Binding-site contacts:
Ligand atom C1 contacts residue HIS104 of chain 42.C at 4.3 Å.
Ligand atom C4 contacts residue ASN154 of chain 50.C at 4.3 Å.
Ligand atom O5 contacts residue HIS104 of chain 42.C at 4.0 Å.
Ligand atom C7 contacts residue GLU155 of chain 50.C at 4.2 Å.
Ligand atom C8 contacts residue GLU155 of chain 50.C at 3.6 Å.
Ligand atom O7 contacts residue GLU155 of chain 50.C at 3.8 Å.
Ligand atom C1 contacts residue ASN154 of chain 50.C at 1.4 Å.
Ligand atom C6 contacts residue ASN154 of chain 50.C at 3.8 Å.
Ligand atom C7 contacts residue ASN154 of chain 50.C at 3.4 Å.
Ligand atom C8 contacts residue HIS104 of chain 42.C at 3.9 Å.
Ligand atom C6 contacts residue HIS104 of chain 42.C at 3.3 Å.
Ligand atom O5 contacts residue HIS104 of chain 42.C at 2.9 Å.
Ligand atom C1 contacts residue HIS104 of chain 42.C at 3.6 Å.
Ligand atom C5 contacts residue HIS104 of chain 42.C at 3.1 Å.
Ligand atom C2 contacts residue ASN154 of chain 50.C at 2.4 Å.
Ligand atom C8 contacts residue ASN154 of chain 50.C at 3.6 Å.
Ligand atom O5 contacts residue ASN154 of chain 50.C at 2.4 Å (h-bond).
Ligand atom N2 contacts residue ASN154 of chain 50.C at 2.8 Å (h-bond).
Ligand atom O6 contacts residue HIS104 of chain 42.C at 4.4 Å.
Ligand atom C3 contacts residue ASN154 of chain 50.C at 3.8 Å.
Ligand atom C5 contacts residue ASN154 of chain 50.C at 4.3 Å.
Ligand atom O7 contacts residue ASN154 of chain 50.C at 3.2 Å (h-bond).
Ligand atom C5 contacts residue ASN154 of chain 50.C at 3.7 Å.

This protein binds this small molecule.
Small molecule (SMILES): CC(=O)N[C@H]1[C@H](O[C@H]2[C@H](O)[C@@H](NC(C)=O)CO[C@@H]2CO[C@@H]2O[C@@H](C)[C@@H](O)[C@@H](O)[C@@H]2O)O[C@H](CO)[C@@H](O)[C@@H]1O

Sequence of chain 50.C:
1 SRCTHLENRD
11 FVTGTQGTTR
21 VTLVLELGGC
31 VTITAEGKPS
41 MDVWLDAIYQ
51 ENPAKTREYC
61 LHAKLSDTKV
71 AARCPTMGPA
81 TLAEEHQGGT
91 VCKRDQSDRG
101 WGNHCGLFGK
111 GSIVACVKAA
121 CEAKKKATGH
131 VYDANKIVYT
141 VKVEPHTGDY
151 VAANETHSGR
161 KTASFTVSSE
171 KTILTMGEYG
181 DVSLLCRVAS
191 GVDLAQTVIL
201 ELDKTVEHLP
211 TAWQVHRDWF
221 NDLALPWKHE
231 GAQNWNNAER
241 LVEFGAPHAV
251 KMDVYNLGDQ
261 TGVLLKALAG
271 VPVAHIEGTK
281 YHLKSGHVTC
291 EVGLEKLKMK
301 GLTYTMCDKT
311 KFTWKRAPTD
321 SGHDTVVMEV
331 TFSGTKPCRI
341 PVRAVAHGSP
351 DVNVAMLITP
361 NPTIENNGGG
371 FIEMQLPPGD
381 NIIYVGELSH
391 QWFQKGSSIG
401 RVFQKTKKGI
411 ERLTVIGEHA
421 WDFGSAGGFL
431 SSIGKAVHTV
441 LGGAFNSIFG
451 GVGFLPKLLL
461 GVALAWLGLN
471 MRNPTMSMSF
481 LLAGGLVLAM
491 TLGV

Sequence of chain 42.C:
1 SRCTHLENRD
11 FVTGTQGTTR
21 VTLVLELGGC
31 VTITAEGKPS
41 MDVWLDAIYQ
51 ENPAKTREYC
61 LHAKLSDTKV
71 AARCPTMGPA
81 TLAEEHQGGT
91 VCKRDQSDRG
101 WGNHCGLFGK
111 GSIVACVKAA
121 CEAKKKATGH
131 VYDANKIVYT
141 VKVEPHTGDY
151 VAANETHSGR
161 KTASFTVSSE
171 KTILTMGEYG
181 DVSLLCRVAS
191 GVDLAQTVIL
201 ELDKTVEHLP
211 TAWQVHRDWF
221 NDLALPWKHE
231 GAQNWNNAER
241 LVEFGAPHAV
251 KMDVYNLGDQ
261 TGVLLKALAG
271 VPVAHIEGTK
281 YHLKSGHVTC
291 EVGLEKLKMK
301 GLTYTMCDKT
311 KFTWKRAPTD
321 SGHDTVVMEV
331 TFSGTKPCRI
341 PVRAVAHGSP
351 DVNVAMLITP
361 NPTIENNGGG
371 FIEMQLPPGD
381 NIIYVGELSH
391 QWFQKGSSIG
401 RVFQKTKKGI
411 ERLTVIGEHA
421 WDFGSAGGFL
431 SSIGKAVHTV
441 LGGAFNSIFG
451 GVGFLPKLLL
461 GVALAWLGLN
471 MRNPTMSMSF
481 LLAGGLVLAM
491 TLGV